Binding-site contacts:
Ligand atom C7 contacts residue LEU46 of chain 1.B at 4.0 Å (hydrophobic).
Ligand atom O7 contacts residue LEU46 of chain 1.B at 4.4 Å.
Ligand atom C5 contacts residue ASN53 of chain 1.B at 4.3 Å.
Ligand atom O7 contacts residue ASN53 of chain 1.B at 3.9 Å.
Ligand atom N2 contacts residue ASN53 of chain 1.B at 4.0 Å.
Ligand atom C1 contacts residue ASN53 of chain 1.B at 2.8 Å.
Ligand atom C7 contacts residue ASN53 of chain 1.B at 4.2 Å.
Ligand atom N2 contacts residue LEU46 of chain 1.B at 4.2 Å.
Ligand atom C8 contacts residue PRO48 of chain 1.B at 4.4 Å (hydrophobic).
Ligand atom C8 contacts residue LEU46 of chain 1.B at 4.0 Å (hydrophobic).
Ligand atom C8 contacts residue MES1 of chain 1.F at 3.3 Å.
Ligand atom N2 contacts residue MES1 of chain 1.F at 4.5 Å.
Ligand atom C7 contacts residue MES1 of chain 1.F at 4.4 Å.
Ligand atom C2 contacts residue ASN53 of chain 1.B at 4.0 Å.
Ligand atom O5 contacts residue ASN53 of chain 1.B at 3.1 Å (h-bond).

A protein and the small-molecule ligand that binds it are described below.
Small molecule (SMILES): CC(=O)N[C@@H]1[C@@H](O)[C@H](O)[C@@H](CO)O[C@H]1O

Sequence of chain 1.B:
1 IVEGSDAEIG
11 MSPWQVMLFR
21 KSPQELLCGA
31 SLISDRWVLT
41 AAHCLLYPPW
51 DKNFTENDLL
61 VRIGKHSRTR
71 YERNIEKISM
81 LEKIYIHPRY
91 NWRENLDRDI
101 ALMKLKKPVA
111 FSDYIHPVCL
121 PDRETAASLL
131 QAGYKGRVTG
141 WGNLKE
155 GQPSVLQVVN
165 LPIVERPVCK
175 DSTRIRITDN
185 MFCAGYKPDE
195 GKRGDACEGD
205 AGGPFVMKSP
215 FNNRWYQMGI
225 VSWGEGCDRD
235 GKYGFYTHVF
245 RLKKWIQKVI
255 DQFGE